This small molecule binds to this protein.
Small molecule (SMILES): CCO[P](=O)(O)O[C@@H]1[C@@H](O)[C@H](O)C(COP(=O)(O)OCC2O[C@@H](O)[C@H](O[P](=O)(O)OCC)[C@@H](O)[C@@H]2O)O[C@H]1O

Sequence of chain 1.A:
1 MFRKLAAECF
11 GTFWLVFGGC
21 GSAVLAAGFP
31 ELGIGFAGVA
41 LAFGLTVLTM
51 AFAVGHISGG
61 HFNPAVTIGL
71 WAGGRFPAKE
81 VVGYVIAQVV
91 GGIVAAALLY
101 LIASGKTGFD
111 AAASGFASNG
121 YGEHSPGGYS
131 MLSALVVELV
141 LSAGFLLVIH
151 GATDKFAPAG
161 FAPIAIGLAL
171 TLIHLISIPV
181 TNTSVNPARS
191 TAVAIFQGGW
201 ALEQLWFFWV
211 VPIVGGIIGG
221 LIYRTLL

Sequence of chain 1.B:
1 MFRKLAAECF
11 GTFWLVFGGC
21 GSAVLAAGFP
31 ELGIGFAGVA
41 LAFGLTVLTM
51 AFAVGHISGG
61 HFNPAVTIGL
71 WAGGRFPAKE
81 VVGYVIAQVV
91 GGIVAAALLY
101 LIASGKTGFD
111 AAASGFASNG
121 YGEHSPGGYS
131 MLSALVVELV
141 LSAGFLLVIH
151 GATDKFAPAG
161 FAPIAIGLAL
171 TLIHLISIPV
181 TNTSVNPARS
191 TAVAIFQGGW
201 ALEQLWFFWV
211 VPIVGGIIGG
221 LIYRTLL

Binding-site contacts:
Ligand atom O24 contacts residue LEU101 of chain 1.A at 4.5 Å.
Ligand atom O3B contacts residue LEU98 of chain 1.A at 3.9 Å.
Ligand atom C16 contacts residue PHE10 of chain 1.A at 3.9 Å (hydrophobic).
Ligand atom O14 contacts residue PHE10 of chain 1.A at 2.8 Å.
Ligand atom O32 contacts residue LEU98 of chain 1.A at 4.1 Å.
Ligand atom O1 contacts residue PHE13 of chain 1.A at 3.9 Å.
Ligand atom P1 contacts residue PHE10 of chain 1.A at 3.3 Å.
Ligand atom O11 contacts residue PHE10 of chain 1.A at 3.2 Å.
Ligand atom O12 contacts residue VAL94 of chain 1.A at 4.4 Å.
Ligand atom C26 contacts residue LEU101 of chain 1.A at 3.8 Å (hydrophobic).
Ligand atom O12 contacts residue CYS9 of chain 1.A at 4.2 Å.
Ligand atom C15 contacts residue CYS9 of chain 1.A at 4.2 Å (hydrophobic).
Ligand atom O23 contacts residue LEU98 of chain 1.A at 4.0 Å.
Ligand atom C4 contacts residue ILE218 of chain 1.B at 4.5 Å (hydrophobic).
Ligand atom O12 contacts residue PHE13 of chain 1.A at 4.2 Å.
Ligand atom O12 contacts residue PHE10 of chain 1.A at 3.6 Å.
Ligand atom C15 contacts residue PHE10 of chain 1.A at 3.7 Å (hydrophobic).
Ligand atom O13 contacts residue VAL94 of chain 1.A at 4.1 Å.
Ligand atom C2 contacts residue PHE10 of chain 1.A at 4.0 Å (hydrophobic).
Ligand atom C25 contacts residue ALA97 of chain 1.A at 4.5 Å (hydrophobic).